Sequence of chain 2.A:
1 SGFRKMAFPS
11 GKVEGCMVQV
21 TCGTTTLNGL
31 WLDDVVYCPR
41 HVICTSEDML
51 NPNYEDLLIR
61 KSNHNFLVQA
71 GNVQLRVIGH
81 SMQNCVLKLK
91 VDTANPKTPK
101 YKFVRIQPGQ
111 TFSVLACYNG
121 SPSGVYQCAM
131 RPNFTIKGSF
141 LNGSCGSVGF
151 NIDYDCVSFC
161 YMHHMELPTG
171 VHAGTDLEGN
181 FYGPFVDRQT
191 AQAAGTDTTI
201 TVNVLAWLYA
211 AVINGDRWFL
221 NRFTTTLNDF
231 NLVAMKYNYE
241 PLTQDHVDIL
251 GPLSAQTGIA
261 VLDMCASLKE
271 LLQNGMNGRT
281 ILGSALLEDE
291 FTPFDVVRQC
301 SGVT

Binding-site contacts:
Ligand atom C10 contacts residue LEU141 of chain 2.A at 4.3 Å (hydrophobic).
Ligand atom CL contacts residue MET49 of chain 2.A at 3.8 Å.
Ligand atom C11 contacts residue HIS164 of chain 2.A at 4.3 Å.
Ligand atom CL contacts residue MET165 of chain 2.A at 3.4 Å.
Ligand atom C4 contacts residue MET49 of chain 2.A at 4.3 Å (hydrophobic).
Ligand atom C5 contacts residue HIS41 of chain 2.A at 4.1 Å.
Ligand atom C12 contacts residue MET49 of chain 2.A at 3.7 Å (hydrophobic).
Ligand atom C10 contacts residue SER144 of chain 2.A at 4.2 Å.
Ligand atom O contacts residue GLN189 of chain 2.A at 3.4 Å.
Ligand atom C11 contacts residue CYS145 of chain 2.A at 1.8 Å (hydrophobic).
Ligand atom C7 contacts residue HIS41 of chain 2.A at 4.1 Å.
Ligand atom C3 contacts residue HIS41 of chain 2.A at 3.8 Å.
Ligand atom C11 contacts residue HIS163 of chain 2.A at 3.9 Å.
Ligand atom C contacts residue GLN189 of chain 2.A at 4.2 Å.
Ligand atom N1 contacts residue CYS145 of chain 2.A at 3.2 Å (h-bond).
Ligand atom CL contacts residue ASP187 of chain 2.A at 3.6 Å.
Ligand atom C10 contacts residue GLY143 of chain 2.A at 3.8 Å.
Ligand atom C3 contacts residue HIS164 of chain 2.A at 4.1 Å.
Ligand atom C1 contacts residue GLN189 of chain 2.A at 4.1 Å.
Ligand atom O1 contacts residue ASN142 of chain 2.A at 3.9 Å.
Ligand atom C10 contacts residue CYS145 of chain 2.A at 2.6 Å (hydrophobic).
Ligand atom C8 contacts residue CYS145 of chain 2.A at 3.5 Å (hydrophobic).
Ligand atom C11 contacts residue SER144 of chain 2.A at 3.8 Å.
Ligand atom O1 contacts residue LEU141 of chain 2.A at 4.1 Å.
Ligand atom O1 contacts residue GLY143 of chain 2.A at 2.9 Å (h-bond).
Ligand atom O1 contacts residue SER144 of chain 2.A at 3.3 Å (h-bond).
Ligand atom CL contacts residue ARG188 of chain 2.A at 3.4 Å.
Ligand atom C2 contacts residue MET49 of chain 2.A at 3.5 Å (hydrophobic).
Ligand atom C2 contacts residue MET165 of chain 2.A at 4.3 Å (hydrophobic).
Ligand atom C7 contacts residue ASN142 of chain 2.A at 4.1 Å.
Ligand atom C1 contacts residue MET49 of chain 2.A at 3.6 Å (hydrophobic).
Ligand atom O1 contacts residue CYS145 of chain 2.A at 3.1 Å (h-bond).
Ligand atom C6 contacts residue ASN142 of chain 2.A at 3.6 Å.
Ligand atom C1 contacts residue ARG188 of chain 2.A at 4.3 Å.
Ligand atom C11 contacts residue LEU141 of chain 2.A at 4.3 Å (hydrophobic).
Ligand atom O contacts residue MET49 of chain 2.A at 3.7 Å.
Ligand atom C contacts residue MET49 of chain 2.A at 3.5 Å (hydrophobic).
Ligand atom C8 contacts residue HIS164 of chain 2.A at 4.2 Å.
Ligand atom C3 contacts residue MET49 of chain 2.A at 3.9 Å (hydrophobic).
Ligand atom C7 contacts residue CYS145 of chain 2.A at 4.1 Å (hydrophobic).

This protein binds this small molecule.
Small molecule (SMILES): CC(=O)N1CCN(Cc2cc(O)cc(Cl)c2)CC1